A small-molecule ligand and the protein it binds are described below.
Small molecule (SMILES): CCCCCC(O)O

Binding-site contacts:
Ligand atom C4 contacts residue TRP115 of chain 1.L at 3.4 Å (hydrophobic).
Ligand atom C6 contacts residue LEU38 of chain 1.L at 4.5 Å (hydrophobic).
Ligand atom O4 contacts residue LEU38 of chain 1.L at 4.5 Å.
Ligand atom C9 contacts residue PHE211 of chain 1.L at 4.0 Å (hydrophobic).
Ligand atom C6 contacts residue HIS285 of chain 1.L at 3.6 Å.
Ligand atom C5 contacts residue SER114 of chain 1.L at 2.4 Å.
Ligand atom O4 contacts residue TRP115 of chain 1.L at 3.9 Å.
Ligand atom C9 contacts residue TRP192 of chain 1.L at 3.8 Å (hydrophobic).
Ligand atom C6 contacts residue SER114 of chain 1.L at 3.5 Å.
Ligand atom C7 contacts residue LEU38 of chain 1.L at 3.7 Å (hydrophobic).
Ligand atom O4 contacts residue SER114 of chain 1.L at 2.3 Å (h-bond).
Ligand atom C9 contacts residue LEU38 of chain 1.L at 4.2 Å (hydrophobic).
Ligand atom O3 contacts residue TRP115 of chain 1.L at 2.7 Å (h-bond).
Ligand atom O3 contacts residue LEU38 of chain 1.L at 3.1 Å (h-bond).
Ligand atom O3 contacts residue SER114 of chain 1.L at 2.3 Å (h-bond).
Ligand atom C4 contacts residue LEU38 of chain 1.L at 4.3 Å (hydrophobic).
Ligand atom C5 contacts residue LEU38 of chain 1.L at 4.1 Å (hydrophobic).
Ligand atom O4 contacts residue HIS285 of chain 1.L at 4.5 Å.
Ligand atom C6 contacts residue TRP192 of chain 1.L at 3.3 Å (hydrophobic).
Ligand atom C8 contacts residue PHE176 of chain 1.L at 4.0 Å (hydrophobic).
Ligand atom C8 contacts residue TRP192 of chain 1.L at 3.4 Å (hydrophobic).
Ligand atom O3 contacts residue GLY37 of chain 1.L at 3.8 Å.
Ligand atom C8 contacts residue LEU38 of chain 1.L at 3.9 Å (hydrophobic).
Ligand atom C4 contacts residue HIS285 of chain 1.L at 3.6 Å.
Ligand atom C4 contacts residue SER114 of chain 1.L at 1.4 Å.
Ligand atom C7 contacts residue TRP192 of chain 1.L at 3.4 Å (hydrophobic).
Ligand atom O4 contacts residue VAL140 of chain 1.L at 4.2 Å.
Ligand atom C5 contacts residue HIS285 of chain 1.L at 3.2 Å.

Sequence of chain 1.L:
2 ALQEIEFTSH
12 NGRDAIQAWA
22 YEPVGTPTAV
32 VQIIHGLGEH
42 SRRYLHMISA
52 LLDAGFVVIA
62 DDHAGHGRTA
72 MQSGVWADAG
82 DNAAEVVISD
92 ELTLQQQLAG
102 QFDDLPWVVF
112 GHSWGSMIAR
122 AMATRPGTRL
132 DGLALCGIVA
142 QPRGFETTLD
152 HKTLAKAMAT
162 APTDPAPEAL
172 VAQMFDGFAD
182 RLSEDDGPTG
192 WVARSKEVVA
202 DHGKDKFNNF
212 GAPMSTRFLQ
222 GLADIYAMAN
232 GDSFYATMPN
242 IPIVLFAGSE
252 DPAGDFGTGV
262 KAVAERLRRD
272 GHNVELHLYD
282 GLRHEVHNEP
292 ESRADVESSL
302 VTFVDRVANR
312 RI